Sequence of chain 1.C:
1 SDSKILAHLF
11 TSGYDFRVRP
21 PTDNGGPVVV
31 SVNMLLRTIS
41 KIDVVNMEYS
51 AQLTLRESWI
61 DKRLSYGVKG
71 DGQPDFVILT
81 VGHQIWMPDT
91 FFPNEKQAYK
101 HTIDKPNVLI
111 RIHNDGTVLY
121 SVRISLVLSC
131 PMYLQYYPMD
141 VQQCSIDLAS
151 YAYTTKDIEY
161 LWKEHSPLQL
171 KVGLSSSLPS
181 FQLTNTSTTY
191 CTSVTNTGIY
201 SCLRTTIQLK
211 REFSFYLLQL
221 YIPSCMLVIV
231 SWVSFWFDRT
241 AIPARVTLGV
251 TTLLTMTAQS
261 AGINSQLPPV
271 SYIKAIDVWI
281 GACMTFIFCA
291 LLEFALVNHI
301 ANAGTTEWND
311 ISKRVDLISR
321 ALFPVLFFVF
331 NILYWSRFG

Binding-site contacts:
Ligand atom O3 contacts residue ASN185 of chain 1.C at 4.0 Å.
Ligand atom C7 contacts residue THR186 of chain 1.C at 4.3 Å.
Ligand atom C8 contacts residue GLN143 of chain 1.C at 3.4 Å.
Ligand atom N2 contacts residue ASN185 of chain 1.C at 2.9 Å (h-bond).
Ligand atom O7 contacts residue THR186 of chain 1.C at 3.2 Å.
Ligand atom C8 contacts residue THR206 of chain 1.C at 3.5 Å.
Ligand atom C8 contacts residue ILE207 of chain 1.C at 3.9 Å (hydrophobic).
Ligand atom C7 contacts residue ASN185 of chain 1.C at 3.3 Å.
Ligand atom O5 contacts residue ASN185 of chain 1.C at 2.3 Å (h-bond).
Ligand atom C8 contacts residue SER187 of chain 1.C at 4.4 Å.
Ligand atom C3 contacts residue GLN208 of chain 1.C at 3.4 Å.
Ligand atom C3 contacts residue ASN185 of chain 1.C at 3.1 Å.
Ligand atom N2 contacts residue GLN143 of chain 1.C at 3.4 Å (h-bond).
Ligand atom O7 contacts residue THR206 of chain 1.C at 4.0 Å.
Ligand atom C7 contacts residue THR206 of chain 1.C at 4.4 Å.
Ligand atom C8 contacts residue GLN208 of chain 1.C at 3.4 Å.
Ligand atom C7 contacts residue GLN143 of chain 1.C at 3.8 Å.
Ligand atom O3 contacts residue GLN208 of chain 1.C at 4.2 Å.
Ligand atom C7 contacts residue SER187 of chain 1.C at 4.3 Å.
Ligand atom C2 contacts residue ASN185 of chain 1.C at 1.9 Å.
Ligand atom C7 contacts residue GLN208 of chain 1.C at 3.5 Å.
Ligand atom C1 contacts residue ASN185 of chain 1.C at 1.5 Å.
Ligand atom C6 contacts residue ASN185 of chain 1.C at 3.9 Å.
Ligand atom C5 contacts residue ASN185 of chain 1.C at 3.2 Å.
Ligand atom C2 contacts residue GLN143 of chain 1.C at 4.5 Å.
Ligand atom O3 contacts residue GLN143 of chain 1.C at 4.1 Å.
Ligand atom O7 contacts residue ASN185 of chain 1.C at 3.0 Å (h-bond).
Ligand atom C1 contacts residue GLN208 of chain 1.C at 3.3 Å.
Ligand atom C3 contacts residue GLN143 of chain 1.C at 4.3 Å.
Ligand atom O5 contacts residue GLN208 of chain 1.C at 4.1 Å.
Ligand atom O6 contacts residue ASN185 of chain 1.C at 3.8 Å.
Ligand atom C8 contacts residue ASN185 of chain 1.C at 3.9 Å.
Ligand atom C2 contacts residue GLN208 of chain 1.C at 3.2 Å.
Ligand atom O7 contacts residue SER187 of chain 1.C at 3.4 Å.
Ligand atom N2 contacts residue GLN208 of chain 1.C at 2.6 Å (h-bond).
Ligand atom C4 contacts residue ASN185 of chain 1.C at 3.4 Å.

The small molecule below binds the protein below.
Small molecule (SMILES): CC(=O)N[C@@H]1[C@@H](O)[C@H](O)[C@@H](CO)O[C@H]1O